Binding-site contacts:
Ligand atom C4 contacts residue GLU38 of chain 1.C at 3.6 Å.
Ligand atom O7 contacts residue GLU38 of chain 1.C at 3.1 Å (salt-bridge).
Ligand atom O2 contacts residue GLU38 of chain 1.C at 3.3 Å (salt-bridge).
Ligand atom C8 contacts residue ASN35 of chain 1.C at 3.1 Å.
Ligand atom O7 contacts residue ASN35 of chain 1.C at 3.4 Å (h-bond).
Ligand atom O7 contacts residue SER37 of chain 1.C at 2.8 Å.
Ligand atom C7 contacts residue ASN35 of chain 1.C at 3.1 Å.
Ligand atom C8 contacts residue SER37 of chain 1.C at 4.0 Å.
Ligand atom O6 contacts residue GLN76 of chain 1.C at 3.9 Å.
Ligand atom C3 contacts residue GLU38 of chain 1.C at 3.4 Å.
Ligand atom C5 contacts residue PHE40 of chain 1.C at 3.6 Å (hydrophobic).
Ligand atom C6 contacts residue PHE83 of chain 1.C at 3.6 Å (hydrophobic).
Ligand atom C8 contacts residue THR36 of chain 1.C at 3.3 Å.
Ligand atom C6 contacts residue GLN76 of chain 1.C at 3.5 Å.
Ligand atom C5 contacts residue GLU38 of chain 1.C at 3.4 Å.
Ligand atom C1 contacts residue ASN35 of chain 1.C at 1.4 Å.
Ligand atom C4 contacts residue GLU38 of chain 1.C at 4.0 Å.
Ligand atom O7 contacts residue THR36 of chain 1.C at 3.7 Å.
Ligand atom O5 contacts residue GLN76 of chain 1.C at 2.9 Å (h-bond).
Ligand atom C6 contacts residue GLN76 of chain 1.C at 3.5 Å.
Ligand atom C1 contacts residue GLN76 of chain 1.C at 3.7 Å.
Ligand atom C1 contacts residue GLU38 of chain 1.C at 3.5 Å.
Ligand atom O5 contacts residue ASN35 of chain 1.C at 2.3 Å (h-bond).
Ligand atom O5 contacts residue PHE40 of chain 1.C at 3.6 Å.
Ligand atom O3 contacts residue GLU38 of chain 1.C at 2.7 Å (salt-bridge).
Ligand atom C3 contacts residue GLU38 of chain 1.C at 3.6 Å.
Ligand atom C4 contacts residue PHE40 of chain 1.C at 4.0 Å (hydrophobic).
Ligand atom O6 contacts residue GLU38 of chain 1.C at 3.4 Å (salt-bridge).
Ligand atom C7 contacts residue SER37 of chain 1.C at 3.9 Å.
Ligand atom C6 contacts residue GLU38 of chain 1.C at 3.9 Å.
Ligand atom C8 contacts residue GLN76 of chain 1.C at 3.5 Å.
Ligand atom C2 contacts residue ASN35 of chain 1.C at 2.5 Å.
Ligand atom C3 contacts residue ASN35 of chain 1.C at 3.8 Å.
Ligand atom C2 contacts residue GLU38 of chain 1.C at 3.5 Å.
Ligand atom N2 contacts residue ASN35 of chain 1.C at 3.0 Å (h-bond).
Ligand atom C5 contacts residue ASN35 of chain 1.C at 3.6 Å.
Ligand atom C5 contacts residue GLN76 of chain 1.C at 3.5 Å.
Ligand atom O3 contacts residue GLU38 of chain 1.C at 2.7 Å (salt-bridge).
Ligand atom C3 contacts residue PHE40 of chain 1.C at 4.0 Å (hydrophobic).
Ligand atom O5 contacts residue GLU38 of chain 1.C at 3.3 Å (salt-bridge).

Sequence of chain 1.C:
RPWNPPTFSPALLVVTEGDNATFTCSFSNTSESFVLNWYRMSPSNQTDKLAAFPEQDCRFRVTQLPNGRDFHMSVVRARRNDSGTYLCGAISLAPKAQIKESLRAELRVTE

The protein below binds the small molecule below.
Small molecule (SMILES): CC(=O)N[C@H]1[C@H](O[C@H]2[C@H](O)[C@@H](NC(C)=O)CO[C@@H]2CO[C@@H]2O[C@@H](C)[C@@H](O)[C@@H](O)[C@@H]2O)O[C@H](CO)[C@@H](O)[C@@H]1O